Binding-site contacts:
Ligand atom C11 contacts residue THR135 of chain 1.D at 3.5 Å.
Ligand atom F contacts residue TYR159 of chain 1.D at 2.8 Å.
Ligand atom C1 contacts residue VAL199 of chain 1.D at 3.6 Å (hydrophobic).
Ligand atom O9 contacts residue ASN188 of chain 1.D at 3.2 Å (h-bond).
Ligand atom O10 contacts residue SER92 of chain 1.D at 2.7 Å (h-bond).
Ligand atom O2 contacts residue ARG227 of chain 1.D at 2.9 Å (salt-bridge).
Ligand atom O12 contacts residue ARG227 of chain 1.D at 3.2 Å (salt-bridge).
Ligand atom O7 contacts residue ARG194 of chain 1.D at 3.0 Å (salt-bridge).
Ligand atom O2 contacts residue GLU308 of chain 1.D at 2.8 Å (salt-bridge).
Ligand atom O7 contacts residue NAP1 of chain 1.P at 3.3 Å.
Ligand atom N contacts residue GLY221 of chain 1.D at 2.9 Å (h-bond).
Ligand atom C13 contacts residue SER92 of chain 1.D at 3.3 Å.
Ligand atom O11 contacts residue ARG305 of chain 1.D at 2.9 Å (salt-bridge).
Ligand atom N3 contacts residue ASN197 of chain 1.D at 2.9 Å (h-bond).
Ligand atom O13 contacts residue VAL199 of chain 1.D at 3.0 Å (h-bond).
Ligand atom F contacts residue THR135 of chain 1.D at 2.5 Å.
Ligand atom O11 contacts residue VAL94 of chain 1.D at 3.4 Å.
Ligand atom C11 contacts residue SER136 of chain 1.D at 3.3 Å.
Ligand atom O1 contacts residue ARG305 of chain 1.D at 3.3 Å.
Ligand atom O contacts residue LYS202 of chain 1.D at 2.8 Å (salt-bridge).
Ligand atom O4 contacts residue ARG305 of chain 1.D at 2.9 Å (salt-bridge).
Ligand atom C4 contacts residue ARG305 of chain 1.D at 3.5 Å.
Ligand atom O contacts residue LEU220 of chain 1.D at 3.4 Å.
Ligand atom C14 contacts residue VAL199 of chain 1.D at 3.5 Å (hydrophobic).
Ligand atom F contacts residue GLU137 of chain 1.D at 3.6 Å.
Ligand atom O9 contacts residue SER136 of chain 1.D at 2.7 Å (h-bond).
Ligand atom N2 contacts residue ARG305 of chain 1.D at 3.4 Å (salt-bridge).
Ligand atom O2 contacts residue ALA225 of chain 1.D at 3.1 Å.
Ligand atom C5 contacts residue ARG227 of chain 1.D at 3.4 Å.
Ligand atom C11 contacts residue ASN188 of chain 1.D at 3.2 Å.
Ligand atom C2 contacts residue ASN222 of chain 1.D at 3.4 Å.
Ligand atom C9 contacts residue SER92 of chain 1.D at 3.5 Å.
Ligand atom O1 contacts residue GLU308 of chain 1.D at 2.7 Å (salt-bridge).
Ligand atom O10 contacts residue NAP1 of chain 1.P at 3.6 Å (h-bond).
Ligand atom O12 contacts residue ASN188 of chain 1.D at 3.1 Å (h-bond).
Ligand atom O10 contacts residue TYR159 of chain 1.D at 2.8 Å (h-bond).
Ligand atom O14 contacts residue VAL261 of chain 1.D at 3.5 Å.
Ligand atom O9 contacts residue GLU137 of chain 1.D at 2.8 Å (salt-bridge).
Ligand atom O8 contacts residue ASN188 of chain 1.D at 3.1 Å (h-bond).
Ligand atom N3 contacts residue ARG305 of chain 1.D at 3.3 Å (salt-bridge).

The protein below binds the small molecule below.
Small molecule (SMILES): Nc1nc2c(ncn2[C@@H]2O[C@H](COP(=O)(O)OP(=O)(O)O[C@H]3O[C@H](CO)[C@@H](F)[C@H](O)[C@@H]3O)[C@@H](O)[C@H]2O)c(=O)[nH]1

Sequence of chain 1.D:
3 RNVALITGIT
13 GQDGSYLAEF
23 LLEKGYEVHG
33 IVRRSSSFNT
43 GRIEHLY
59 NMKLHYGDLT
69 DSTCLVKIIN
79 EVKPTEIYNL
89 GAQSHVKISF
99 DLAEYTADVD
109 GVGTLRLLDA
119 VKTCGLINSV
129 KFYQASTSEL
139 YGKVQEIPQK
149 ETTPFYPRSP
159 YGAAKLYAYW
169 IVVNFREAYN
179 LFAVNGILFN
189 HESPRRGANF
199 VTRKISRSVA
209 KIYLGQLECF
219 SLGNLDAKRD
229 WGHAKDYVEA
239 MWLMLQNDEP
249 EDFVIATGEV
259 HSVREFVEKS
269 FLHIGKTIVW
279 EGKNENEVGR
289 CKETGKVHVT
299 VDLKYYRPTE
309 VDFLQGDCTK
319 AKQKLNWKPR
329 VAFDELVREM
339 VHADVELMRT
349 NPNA